The small molecule below binds the protein below.
Small molecule (SMILES): CC[C@H](C)[C@H](NC(=O)[C@H](Cc1ccccc1)NC(=O)[C@H](CO)NC(=O)[C@@H](N)CCCN=C(N)N)C(=O)N[C@@H](CCC(=O)O)C(=O)N[C@@H](CC(=O)O)C(=O)N[C@@H](CC(C)C)C(=O)N[C@@H](CC(C)C)C(=O)N[C@@H](Cc1ccccc1)C(=O)O

Sequence of chain 1.A:
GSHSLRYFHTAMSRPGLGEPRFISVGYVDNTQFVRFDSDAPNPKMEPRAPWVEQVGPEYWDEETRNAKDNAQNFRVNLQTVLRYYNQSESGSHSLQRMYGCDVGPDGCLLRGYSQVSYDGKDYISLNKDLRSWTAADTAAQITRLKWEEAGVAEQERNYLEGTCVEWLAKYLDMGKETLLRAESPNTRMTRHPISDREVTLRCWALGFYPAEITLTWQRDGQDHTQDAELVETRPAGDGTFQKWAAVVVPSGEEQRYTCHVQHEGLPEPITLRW

Binding-site contacts:
Ligand atom CA contacts residue ASN77 of chain 1.A at 3.4 Å.
Ligand atom CD1 contacts residue TYR159 of chain 1.A at 3.4 Å (hydrophobic).
Ligand atom CA contacts residue ASN77 of chain 1.A at 3.2 Å.
Ligand atom O contacts residue ASN66 of chain 1.A at 2.9 Å (h-bond).
Ligand atom O contacts residue TYR7 of chain 1.A at 3.0 Å (h-bond).
Ligand atom N contacts residue TYR99 of chain 1.A at 3.0 Å (h-bond).
Ligand atom OXT contacts residue LYS146 of chain 1.A at 3.2 Å (salt-bridge).
Ligand atom OG contacts residue GLU63 of chain 1.A at 3.2 Å (salt-bridge).
Ligand atom CA contacts residue ASN66 of chain 1.A at 3.4 Å.
Ligand atom O contacts residue THR143 of chain 1.A at 2.9 Å (h-bond).
Ligand atom CA contacts residue GLU63 of chain 1.A at 3.5 Å.
Ligand atom N contacts residue TYR7 of chain 1.A at 2.6 Å (h-bond).
Ligand atom O contacts residue TYR159 of chain 1.A at 2.9 Å (h-bond).
Ligand atom CG1 contacts residue ASN66 of chain 1.A at 3.5 Å.
Ligand atom CD1 contacts residue ASN73 of chain 1.A at 3.5 Å.
Ligand atom O contacts residue TYR84 of chain 1.A at 2.7 Å (h-bond).
Ligand atom N contacts residue GLU63 of chain 1.A at 2.8 Å (salt-bridge).
Ligand atom NE contacts residue TRP167 of chain 1.A at 3.4 Å.
Ligand atom CD2 contacts residue ASN73 of chain 1.A at 3.4 Å.
Ligand atom CD1 contacts residue ASN77 of chain 1.A at 3.4 Å.
Ligand atom CA contacts residue TYR7 of chain 1.A at 3.2 Å (hydrophobic).
Ligand atom C contacts residue ASN66 of chain 1.A at 3.5 Å.
Ligand atom CB contacts residue ASN66 of chain 1.A at 3.4 Å.
Ligand atom CD contacts residue ARG97 of chain 1.A at 3.5 Å.
Ligand atom O contacts residue TRP147 of chain 1.A at 2.7 Å (h-bond).
Ligand atom N contacts residue ASN77 of chain 1.A at 2.5 Å (h-bond).
Ligand atom O contacts residue LYS146 of chain 1.A at 3.4 Å.
Ligand atom CD contacts residue TRP167 of chain 1.A at 3.2 Å (hydrophobic).
Ligand atom NH2 contacts residue GLU63 of chain 1.A at 3.1 Å (salt-bridge).
Ligand atom CB contacts residue GLU63 of chain 1.A at 3.1 Å.
Ligand atom OE2 contacts residue ARG97 of chain 1.A at 3.0 Å (salt-bridge).
Ligand atom C contacts residue ASN77 of chain 1.A at 3.3 Å.
Ligand atom C contacts residue TYR7 of chain 1.A at 3.1 Å (hydrophobic).
Ligand atom O contacts residue ASN77 of chain 1.A at 3.2 Å (h-bond).
Ligand atom CZ contacts residue VAL116 of chain 1.A at 3.4 Å (hydrophobic).
Ligand atom N contacts residue TYR171 of chain 1.A at 2.3 Å (h-bond).
Ligand atom CA contacts residue TYR171 of chain 1.A at 3.3 Å (hydrophobic).
Ligand atom CB contacts residue ASN77 of chain 1.A at 3.3 Å.
Ligand atom OE1 contacts residue ARG97 of chain 1.A at 3.1 Å (salt-bridge).
Ligand atom OD1 contacts residue ASN73 of chain 1.A at 3.4 Å (h-bond).